Sequence of chain 1.T:
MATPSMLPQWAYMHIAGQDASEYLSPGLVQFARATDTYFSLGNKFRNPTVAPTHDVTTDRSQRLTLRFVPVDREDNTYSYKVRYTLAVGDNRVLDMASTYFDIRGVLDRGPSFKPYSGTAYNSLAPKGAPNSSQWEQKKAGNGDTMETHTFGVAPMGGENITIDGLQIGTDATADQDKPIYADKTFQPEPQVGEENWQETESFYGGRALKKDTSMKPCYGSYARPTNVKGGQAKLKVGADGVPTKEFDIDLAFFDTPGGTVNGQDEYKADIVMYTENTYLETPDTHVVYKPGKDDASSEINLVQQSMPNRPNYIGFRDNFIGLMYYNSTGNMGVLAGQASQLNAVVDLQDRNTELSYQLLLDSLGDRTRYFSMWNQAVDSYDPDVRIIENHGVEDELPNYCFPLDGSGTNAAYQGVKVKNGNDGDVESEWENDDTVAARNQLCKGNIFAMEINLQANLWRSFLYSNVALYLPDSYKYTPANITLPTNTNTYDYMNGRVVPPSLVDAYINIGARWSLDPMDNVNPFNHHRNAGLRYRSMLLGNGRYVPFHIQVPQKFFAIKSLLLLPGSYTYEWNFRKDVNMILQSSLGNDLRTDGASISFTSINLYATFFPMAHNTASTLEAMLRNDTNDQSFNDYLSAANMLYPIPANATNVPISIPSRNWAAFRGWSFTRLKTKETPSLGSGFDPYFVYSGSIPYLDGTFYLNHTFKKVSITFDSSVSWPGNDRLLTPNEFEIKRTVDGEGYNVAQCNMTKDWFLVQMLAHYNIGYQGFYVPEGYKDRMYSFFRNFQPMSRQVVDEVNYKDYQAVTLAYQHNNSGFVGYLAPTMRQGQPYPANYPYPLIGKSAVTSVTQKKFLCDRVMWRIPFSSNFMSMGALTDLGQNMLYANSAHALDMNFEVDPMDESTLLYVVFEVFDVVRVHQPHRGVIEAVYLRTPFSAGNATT

Binding-site contacts:
Ligand atom OD2 contacts residue SER871 of chain 1.T at 3.2 Å (h-bond).
Ligand atom N contacts residue PHE45 of chain 1.U at 3.4 Å (h-bond).
Ligand atom C contacts residue GLU911 of chain 1.T at 3.3 Å.
Ligand atom CA contacts residue ASN47 of chain 1.U at 3.8 Å.
Ligand atom CZ contacts residue ASN634 of chain 1.T at 3.8 Å.
Ligand atom CG1 contacts residue GLU911 of chain 1.T at 3.7 Å.
Ligand atom OD1 contacts residue ARG862 of chain 1.T at 3.1 Å.
Ligand atom O contacts residue ASN47 of chain 1.U at 3.3 Å (h-bond).
Ligand atom N contacts residue ASN47 of chain 1.U at 3.8 Å.
Ligand atom CD1 contacts residue ASN634 of chain 1.T at 3.6 Å.
Ligand atom CD1 contacts residue ALA20 of chain 1.U at 3.7 Å (hydrophobic).
Ligand atom N contacts residue TYR636 of chain 1.T at 3.8 Å.
Ligand atom CG2 contacts residue TYR636 of chain 1.T at 3.4 Å (hydrophobic).
Ligand atom CA contacts residue GLY42 of chain 1.U at 3.6 Å.
Ligand atom CZ contacts residue PHE633 of chain 1.T at 3.7 Å (hydrophobic).
Ligand atom CB contacts residue GLY42 of chain 1.U at 3.5 Å.
Ligand atom CB contacts residue GLY42 of chain 1.U at 3.7 Å.
Ligand atom OD1 contacts residue ALA762 of chain 1.T at 3.5 Å.
Ligand atom CG2 contacts residue LEU637 of chain 1.T at 3.8 Å (hydrophobic).
Ligand atom O contacts residue GLU911 of chain 1.T at 3.1 Å (salt-bridge).
Ligand atom CD1 contacts residue SER21 of chain 1.U at 3.6 Å.
Ligand atom CA contacts residue PHE45 of chain 1.U at 3.6 Å (hydrophobic).
Ligand atom CE1 contacts residue ASN634 of chain 1.T at 3.4 Å.
Ligand atom N contacts residue SER871 of chain 1.T at 3.5 Å (h-bond).
Ligand atom N contacts residue ARG46 of chain 1.U at 3.5 Å (salt-bridge).
Ligand atom CD1 contacts residue ARG33 of chain 1.U at 3.8 Å.
Ligand atom CA contacts residue TYR636 of chain 1.T at 3.7 Å (hydrophobic).
Ligand atom C contacts residue GLY42 of chain 1.U at 3.5 Å.
Ligand atom CA contacts residue GLU911 of chain 1.T at 3.8 Å.
Ligand atom O contacts residue TYR636 of chain 1.T at 3.5 Å (h-bond).
Ligand atom OD2 contacts residue PRO864 of chain 1.T at 3.7 Å.
Ligand atom N contacts residue GLY42 of chain 1.U at 3.2 Å (h-bond).
Ligand atom O contacts residue ARG666 of chain 1.T at 3.1 Å (salt-bridge).
Ligand atom O contacts residue GLY42 of chain 1.U at 2.9 Å (h-bond).
Ligand atom O contacts residue TYR636 of chain 1.T at 3.1 Å (h-bond).
Ligand atom OD1 contacts residue ALA874 of chain 1.T at 3.7 Å.
Ligand atom O contacts residue ARG46 of chain 1.U at 3.5 Å (salt-bridge).
Ligand atom CB contacts residue PHE45 of chain 1.U at 3.3 Å (hydrophobic).
Ligand atom CD1 contacts residue LEU637 of chain 1.T at 3.7 Å (hydrophobic).
Ligand atom ND2 contacts residue ARG666 of chain 1.T at 3.4 Å (salt-bridge).

Sequence of chain 1.U:
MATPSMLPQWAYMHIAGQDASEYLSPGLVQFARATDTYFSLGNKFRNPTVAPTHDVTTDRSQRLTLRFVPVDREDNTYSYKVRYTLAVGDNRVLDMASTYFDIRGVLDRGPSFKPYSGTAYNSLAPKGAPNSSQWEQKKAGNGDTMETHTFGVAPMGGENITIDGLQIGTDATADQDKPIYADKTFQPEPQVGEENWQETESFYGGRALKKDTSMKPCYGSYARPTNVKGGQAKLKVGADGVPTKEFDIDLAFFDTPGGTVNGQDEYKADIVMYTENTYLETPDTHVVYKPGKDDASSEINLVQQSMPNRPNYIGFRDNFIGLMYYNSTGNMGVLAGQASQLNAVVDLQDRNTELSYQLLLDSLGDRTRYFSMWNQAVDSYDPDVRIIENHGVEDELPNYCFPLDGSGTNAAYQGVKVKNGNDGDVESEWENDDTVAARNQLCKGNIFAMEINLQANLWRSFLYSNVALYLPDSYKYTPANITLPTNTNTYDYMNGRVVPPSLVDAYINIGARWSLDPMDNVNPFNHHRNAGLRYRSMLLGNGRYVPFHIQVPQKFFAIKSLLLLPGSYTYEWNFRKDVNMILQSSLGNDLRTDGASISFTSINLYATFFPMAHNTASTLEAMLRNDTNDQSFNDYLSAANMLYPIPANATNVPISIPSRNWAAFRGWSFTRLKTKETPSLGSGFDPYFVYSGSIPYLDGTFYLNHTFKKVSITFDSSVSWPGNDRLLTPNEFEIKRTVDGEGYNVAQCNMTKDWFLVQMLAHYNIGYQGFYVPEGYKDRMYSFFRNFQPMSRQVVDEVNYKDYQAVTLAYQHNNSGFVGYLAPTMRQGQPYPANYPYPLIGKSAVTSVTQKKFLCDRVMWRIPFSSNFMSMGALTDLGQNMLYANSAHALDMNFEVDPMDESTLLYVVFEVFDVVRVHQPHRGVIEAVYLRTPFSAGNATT

This small molecule binds to this protein.
Small molecule (SMILES): CC[C@H](C)[C@H](NC(=O)[C@@H](N)CC(=O)O)C(=O)N[C@@H](CC(N)=O)C(=O)N[C@@H](Cc1ccccc1)C(=O)N[C@@H](CO)C(=O)N[C@@H](CO)C(=O)N[C@H](C=O)CC(C)C